Sequence of chain 2.A:
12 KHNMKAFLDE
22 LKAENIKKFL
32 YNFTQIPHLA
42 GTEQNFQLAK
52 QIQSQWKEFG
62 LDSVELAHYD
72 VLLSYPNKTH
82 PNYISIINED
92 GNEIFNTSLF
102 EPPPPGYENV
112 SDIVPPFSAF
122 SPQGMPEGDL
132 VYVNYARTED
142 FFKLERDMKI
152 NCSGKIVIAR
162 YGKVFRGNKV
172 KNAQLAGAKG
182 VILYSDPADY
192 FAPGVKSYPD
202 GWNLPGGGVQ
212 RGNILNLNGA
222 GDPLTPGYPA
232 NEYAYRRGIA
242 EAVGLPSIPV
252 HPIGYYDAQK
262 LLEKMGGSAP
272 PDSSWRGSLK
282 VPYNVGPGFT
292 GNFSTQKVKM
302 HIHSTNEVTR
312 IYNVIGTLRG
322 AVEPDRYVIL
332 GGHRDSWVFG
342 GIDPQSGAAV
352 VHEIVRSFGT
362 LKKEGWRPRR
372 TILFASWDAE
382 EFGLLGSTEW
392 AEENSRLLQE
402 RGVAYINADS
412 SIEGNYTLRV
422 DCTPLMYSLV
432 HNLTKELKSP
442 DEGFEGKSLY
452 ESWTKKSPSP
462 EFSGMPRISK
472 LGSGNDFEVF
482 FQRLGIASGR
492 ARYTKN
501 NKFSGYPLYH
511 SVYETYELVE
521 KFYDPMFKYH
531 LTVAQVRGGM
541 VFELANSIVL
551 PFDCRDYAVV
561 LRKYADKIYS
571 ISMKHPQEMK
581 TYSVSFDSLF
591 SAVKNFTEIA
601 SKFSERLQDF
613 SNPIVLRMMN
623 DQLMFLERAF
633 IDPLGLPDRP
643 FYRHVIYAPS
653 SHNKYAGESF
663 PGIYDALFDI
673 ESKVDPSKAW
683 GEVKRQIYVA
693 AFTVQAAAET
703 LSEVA

Sequence of chain 1.A:
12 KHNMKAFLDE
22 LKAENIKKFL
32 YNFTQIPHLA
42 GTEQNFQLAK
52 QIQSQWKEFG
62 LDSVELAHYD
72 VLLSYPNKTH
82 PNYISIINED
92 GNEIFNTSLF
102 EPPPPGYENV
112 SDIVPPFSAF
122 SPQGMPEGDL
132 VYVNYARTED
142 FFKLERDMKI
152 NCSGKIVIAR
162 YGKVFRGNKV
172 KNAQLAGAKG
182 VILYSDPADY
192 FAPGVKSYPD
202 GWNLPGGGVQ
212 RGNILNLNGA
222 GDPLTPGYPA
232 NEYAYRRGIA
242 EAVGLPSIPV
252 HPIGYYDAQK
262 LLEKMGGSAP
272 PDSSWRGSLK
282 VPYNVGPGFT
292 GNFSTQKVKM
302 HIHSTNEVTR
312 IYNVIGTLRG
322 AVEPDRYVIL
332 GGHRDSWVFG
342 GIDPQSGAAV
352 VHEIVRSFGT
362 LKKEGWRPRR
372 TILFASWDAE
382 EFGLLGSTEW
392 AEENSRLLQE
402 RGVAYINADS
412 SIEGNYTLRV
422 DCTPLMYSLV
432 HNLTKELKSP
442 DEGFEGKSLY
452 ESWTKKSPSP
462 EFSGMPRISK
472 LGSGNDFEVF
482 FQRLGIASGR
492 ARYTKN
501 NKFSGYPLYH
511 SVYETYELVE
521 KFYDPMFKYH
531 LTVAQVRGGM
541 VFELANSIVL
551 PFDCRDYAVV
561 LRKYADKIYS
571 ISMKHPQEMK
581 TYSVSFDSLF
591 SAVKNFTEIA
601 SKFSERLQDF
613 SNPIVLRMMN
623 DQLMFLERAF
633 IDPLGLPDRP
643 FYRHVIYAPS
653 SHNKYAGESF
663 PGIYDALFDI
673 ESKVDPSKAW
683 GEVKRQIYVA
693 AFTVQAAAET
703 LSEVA

Binding-site contacts:
Ligand atom O2 contacts residue HIS69 of chain 2.A at 2.9 Å (h-bond).
Ligand atom O3 contacts residue GLU233 of chain 2.A at 3.3 Å (salt-bridge).
Ligand atom O5 contacts residue ASN595 of chain 1.A at 2.2 Å (h-bond).
Ligand atom C8 contacts residue ALA592 of chain 1.A at 3.8 Å (hydrophobic).
Ligand atom C5 contacts residue GLU233 of chain 2.A at 3.7 Å.
Ligand atom C6 contacts residue HIS69 of chain 2.A at 3.9 Å.
Ligand atom C1 contacts residue ASN595 of chain 1.A at 1.4 Å.
Ligand atom C8 contacts residue SER588 of chain 1.A at 3.5 Å.
Ligand atom O4 contacts residue GLU233 of chain 2.A at 3.0 Å (salt-bridge).
Ligand atom O2 contacts residue GLU233 of chain 2.A at 2.6 Å (salt-bridge).
Ligand atom C3 contacts residue GLU233 of chain 2.A at 3.7 Å.
Ligand atom C2 contacts residue GLN697 of chain 1.A at 3.7 Å.
Ligand atom C3 contacts residue ARG311 of chain 2.A at 3.8 Å.
Ligand atom C7 contacts residue GLN697 of chain 1.A at 3.4 Å.
Ligand atom C3 contacts residue ARG311 of chain 2.A at 3.7 Å.
Ligand atom C4 contacts residue ARG311 of chain 2.A at 3.5 Å.
Ligand atom C5 contacts residue ASN595 of chain 1.A at 3.6 Å.
Ligand atom C4 contacts residue GLU233 of chain 2.A at 3.9 Å.
Ligand atom O7 contacts residue GLN697 of chain 1.A at 3.3 Å.
Ligand atom C3 contacts residue ASN595 of chain 1.A at 3.8 Å.
Ligand atom C2 contacts residue GLU233 of chain 2.A at 3.4 Å.
Ligand atom C2 contacts residue ASN595 of chain 1.A at 2.4 Å.
Ligand atom N2 contacts residue GLN697 of chain 1.A at 3.6 Å (h-bond).
Ligand atom C6 contacts residue GLU233 of chain 2.A at 3.8 Å.
Ligand atom O5 contacts residue HIS69 of chain 2.A at 3.5 Å.
Ligand atom C7 contacts residue SER591 of chain 1.A at 3.9 Å.
Ligand atom C7 contacts residue ASN595 of chain 1.A at 3.8 Å.
Ligand atom C2 contacts residue SER591 of chain 1.A at 3.7 Å.
Ligand atom C1 contacts residue SER591 of chain 1.A at 3.6 Å.
Ligand atom O2 contacts residue ARG311 of chain 2.A at 3.3 Å (salt-bridge).
Ligand atom N2 contacts residue ASN595 of chain 1.A at 2.9 Å (h-bond).
Ligand atom C8 contacts residue SER591 of chain 1.A at 3.9 Å.
Ligand atom C8 contacts residue TYR234 of chain 2.A at 3.7 Å (hydrophobic).
Ligand atom C1 contacts residue GLN697 of chain 1.A at 3.9 Å.
Ligand atom C3 contacts residue GLU233 of chain 2.A at 4.0 Å.
Ligand atom O4 contacts residue ARG311 of chain 2.A at 4.0 Å.
Ligand atom O3 contacts residue ARG311 of chain 2.A at 3.0 Å (salt-bridge).
Ligand atom N2 contacts residue SER591 of chain 1.A at 2.9 Å (h-bond).
Ligand atom C1 contacts residue ARG311 of chain 2.A at 4.0 Å.
Ligand atom C2 contacts residue ARG311 of chain 2.A at 3.8 Å.

This protein binds this small molecule.
Small molecule (SMILES): CC(=O)N[C@H]1[C@H](O[C@H]2[C@H](O)[C@@H](NC(C)=O)CO[C@@H]2CO)O[C@H](CO)[C@@H](O[C@@H]2O[C@H](CO)[C@@H](O)[C@H](O[C@H]3O[C@H](CO)[C@@H](O)[C@H](O)[C@@H]3O)[C@@H]2O)[C@@H]1O